Sequence of chain 1.D:
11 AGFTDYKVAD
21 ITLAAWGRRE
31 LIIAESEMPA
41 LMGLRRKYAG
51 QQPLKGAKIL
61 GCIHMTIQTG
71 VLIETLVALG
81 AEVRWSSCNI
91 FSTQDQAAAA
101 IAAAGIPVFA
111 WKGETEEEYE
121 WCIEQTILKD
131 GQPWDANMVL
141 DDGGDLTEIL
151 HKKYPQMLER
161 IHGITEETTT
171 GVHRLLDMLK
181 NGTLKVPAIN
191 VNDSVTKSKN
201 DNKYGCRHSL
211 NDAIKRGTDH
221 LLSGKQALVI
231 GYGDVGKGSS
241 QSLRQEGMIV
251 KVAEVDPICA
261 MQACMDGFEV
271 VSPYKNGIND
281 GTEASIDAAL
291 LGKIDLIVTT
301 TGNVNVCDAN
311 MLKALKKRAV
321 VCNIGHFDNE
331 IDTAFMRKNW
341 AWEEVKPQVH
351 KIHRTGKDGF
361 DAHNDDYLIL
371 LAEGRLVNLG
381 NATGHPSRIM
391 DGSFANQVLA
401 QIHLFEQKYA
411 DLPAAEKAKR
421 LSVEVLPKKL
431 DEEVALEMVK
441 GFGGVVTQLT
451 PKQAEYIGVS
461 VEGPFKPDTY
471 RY

Sequence of chain 1.A:
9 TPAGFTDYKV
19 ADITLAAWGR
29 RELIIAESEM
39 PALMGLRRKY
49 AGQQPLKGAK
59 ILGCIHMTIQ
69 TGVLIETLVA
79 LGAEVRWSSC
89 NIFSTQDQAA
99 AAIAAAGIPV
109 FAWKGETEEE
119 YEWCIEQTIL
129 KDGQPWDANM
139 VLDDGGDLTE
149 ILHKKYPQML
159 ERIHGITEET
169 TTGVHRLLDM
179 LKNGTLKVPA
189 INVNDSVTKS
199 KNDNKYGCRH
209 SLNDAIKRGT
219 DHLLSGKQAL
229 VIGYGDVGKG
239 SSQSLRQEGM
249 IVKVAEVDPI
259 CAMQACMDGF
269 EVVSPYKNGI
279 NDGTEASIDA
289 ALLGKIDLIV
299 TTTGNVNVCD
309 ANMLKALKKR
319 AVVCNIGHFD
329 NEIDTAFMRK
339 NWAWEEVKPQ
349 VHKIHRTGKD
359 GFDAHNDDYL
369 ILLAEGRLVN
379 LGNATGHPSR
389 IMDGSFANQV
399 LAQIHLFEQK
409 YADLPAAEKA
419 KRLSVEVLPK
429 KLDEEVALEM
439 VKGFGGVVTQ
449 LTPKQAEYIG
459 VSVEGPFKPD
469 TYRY

Binding-site contacts:
Ligand atom C04 contacts residue LYS203 of chain 1.A at 3.7 Å.
Ligand atom C08 contacts residue LYS203 of chain 1.A at 4.0 Å.
Ligand atom C12 contacts residue ASP266 of chain 1.A at 2.9 Å.
Ligand atom C05 contacts residue LYS203 of chain 1.A at 3.7 Å.
Ligand atom O01 contacts residue TYR204 of chain 1.A at 3.8 Å.
Ligand atom C10 contacts residue LYS203 of chain 1.A at 4.0 Å.
Ligand atom C08 contacts residue ASP266 of chain 1.A at 4.3 Å.
Ligand atom C08 contacts residue LYS237 of chain 1.A at 3.9 Å.
Ligand atom C11 contacts residue GLN262 of chain 1.A at 3.5 Å.
Ligand atom C03 contacts residue LYS203 of chain 1.A at 4.0 Å.
Ligand atom C09 contacts residue LYS237 of chain 1.A at 4.0 Å.
Ligand atom C11 contacts residue ASP266 of chain 1.A at 4.2 Å.
Ligand atom C06 contacts residue LYS203 of chain 1.A at 3.9 Å.
Ligand atom O01 contacts residue GLN241 of chain 1.A at 3.6 Å.
Ligand atom C06 contacts residue LYS237 of chain 1.A at 4.0 Å.
Ligand atom C10 contacts residue LYS237 of chain 1.A at 3.9 Å.
Ligand atom C07 contacts residue GLN241 of chain 1.A at 3.9 Å.
Ligand atom C09 contacts residue LYS203 of chain 1.A at 3.2 Å.
Ligand atom C10 contacts residue GLN262 of chain 1.A at 4.2 Å.
Ligand atom C10 contacts residue LYS203 of chain 1.D at 3.6 Å.
Ligand atom C02 contacts residue LYS203 of chain 1.A at 4.2 Å.
Ligand atom C12 contacts residue TYR204 of chain 1.D at 3.7 Å (hydrophobic).
Ligand atom O01 contacts residue ARG207 of chain 1.A at 4.0 Å.
Ligand atom C12 contacts residue GLN262 of chain 1.A at 4.3 Å.
Ligand atom C03 contacts residue ASP266 of chain 1.D at 3.9 Å.
Ligand atom C07 contacts residue LYS237 of chain 1.A at 3.8 Å.
Ligand atom C07 contacts residue LYS203 of chain 1.A at 4.2 Å.
Ligand atom N13 contacts residue ASP266 of chain 1.A at 3.0 Å (salt-bridge).
Ligand atom C11 contacts residue TYR472 of chain 1.D at 4.1 Å (hydrophobic).
Ligand atom C03 contacts residue TYR204 of chain 1.A at 3.7 Å (hydrophobic).
Ligand atom C11 contacts residue TYR204 of chain 1.D at 3.9 Å (hydrophobic).
Ligand atom C11 contacts residue LYS203 of chain 1.D at 3.8 Å.
Ligand atom N13 contacts residue LYS237 of chain 1.A at 3.8 Å.
Ligand atom C09 contacts residue LYS203 of chain 1.D at 4.5 Å.
Ligand atom C11 contacts residue LYS237 of chain 1.A at 3.4 Å.
Ligand atom C02 contacts residue TYR204 of chain 1.A at 4.1 Å (hydrophobic).
Ligand atom N13 contacts residue TYR232 of chain 1.A at 4.2 Å.
Ligand atom C10 contacts residue TYR472 of chain 1.D at 4.0 Å (hydrophobic).
Ligand atom C02 contacts residue GLN241 of chain 1.A at 4.3 Å.
Ligand atom C12 contacts residue LYS237 of chain 1.A at 3.5 Å.

The protein below binds the small molecule below.
Small molecule (SMILES): Oc1ccc(-c2ccccn2)cc1